The protein below binds the small molecule below.
Small molecule (SMILES): CSc1nc(N2CCOC[C@H]2C)cc(C2(S(=N)(N)=O)CC2)n1

Binding-site contacts:
Ligand atom C17 contacts residue TRP28 of chain 1.A at 3.8 Å (hydrophobic).
Ligand atom C14 contacts residue PHE30 of chain 1.A at 3.8 Å (hydrophobic).
Ligand atom C19 contacts residue TYR91 of chain 1.A at 3.7 Å (hydrophobic).
Ligand atom S02 contacts residue ASN35 of chain 1.A at 3.8 Å.
Ligand atom O22 contacts residue ASN35 of chain 1.A at 2.7 Å (h-bond).
Ligand atom C08 contacts residue PRO29 of chain 1.A at 3.9 Å (hydrophobic).
Ligand atom C12 contacts residue TYR91 of chain 1.A at 4.0 Å (hydrophobic).
Ligand atom S02 contacts residue PRO33 of chain 1.A at 4.1 Å.
Ligand atom C04 contacts residue TRP28 of chain 1.A at 3.8 Å (hydrophobic).
Ligand atom N20 contacts residue TRP28 of chain 1.A at 3.9 Å.
Ligand atom O22 contacts residue PRO33 of chain 1.A at 4.2 Å.
Ligand atom N01 contacts residue PHE38 of chain 1.A at 3.5 Å.
Ligand atom C04 contacts residue PRO29 of chain 1.A at 4.2 Å (hydrophobic).
Ligand atom C05 contacts residue VAL34 of chain 1.A at 4.1 Å (hydrophobic).
Ligand atom C07 contacts residue VAL34 of chain 1.A at 3.9 Å (hydrophobic).
Ligand atom C14 contacts residue PRO29 of chain 1.A at 3.9 Å (hydrophobic).
Ligand atom C05 contacts residue PRO33 of chain 1.A at 3.5 Å (hydrophobic).
Ligand atom C17 contacts residue VAL39 of chain 1.A at 4.1 Å (hydrophobic).
Ligand atom C14 contacts residue ASN85 of chain 1.A at 3.8 Å.
Ligand atom N21 contacts residue VAL34 of chain 1.A at 3.8 Å.
Ligand atom O22 contacts residue PHE38 of chain 1.A at 4.0 Å.
Ligand atom C04 contacts residue HIS32 of chain 1.A at 4.2 Å.
Ligand atom N21 contacts residue PRO33 of chain 1.A at 2.9 Å (h-bond).
Ligand atom O22 contacts residue VAL34 of chain 1.A at 3.6 Å.
Ligand atom C11 contacts residue TYR84 of chain 1.A at 3.9 Å (hydrophobic).
Ligand atom N16 contacts residue VAL39 of chain 1.A at 4.2 Å.
Ligand atom S18 contacts residue TRP28 of chain 1.A at 4.2 Å.
Ligand atom N16 contacts residue TRP28 of chain 1.A at 4.1 Å.
Ligand atom C15 contacts residue VAL34 of chain 1.A at 3.8 Å (hydrophobic).
Ligand atom C15 contacts residue PRO29 of chain 1.A at 3.6 Å (hydrophobic).
Ligand atom C07 contacts residue PRO29 of chain 1.A at 3.4 Å (hydrophobic).
Ligand atom C12 contacts residue ASN85 of chain 1.A at 3.2 Å.
Ligand atom C05 contacts residue HIS32 of chain 1.A at 3.2 Å.
Ligand atom N21 contacts residue ASN35 of chain 1.A at 3.1 Å (h-bond).
Ligand atom N09 contacts residue PRO29 of chain 1.A at 3.8 Å.
Ligand atom C05 contacts residue PRO29 of chain 1.A at 3.7 Å (hydrophobic).
Ligand atom C11 contacts residue VAL39 of chain 1.A at 4.1 Å (hydrophobic).
Ligand atom C11 contacts residue TYR42 of chain 1.A at 4.0 Å (hydrophobic).
Ligand atom C06 contacts residue PRO29 of chain 1.A at 4.2 Å (hydrophobic).
Ligand atom O13 contacts residue ASN85 of chain 1.A at 2.8 Å (h-bond).

Sequence of chain 1.A:
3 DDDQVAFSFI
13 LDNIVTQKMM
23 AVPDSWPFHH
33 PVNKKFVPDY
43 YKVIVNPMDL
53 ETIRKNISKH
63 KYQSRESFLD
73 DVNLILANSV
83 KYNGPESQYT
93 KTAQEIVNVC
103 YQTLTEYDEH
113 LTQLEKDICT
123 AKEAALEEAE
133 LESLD